Binding-site contacts:
Ligand atom O5 contacts residue ASN154 of chain 1.E at 2.4 Å (h-bond).
Ligand atom C6 contacts residue GLU150 of chain 1.E at 3.5 Å.
Ligand atom C8 contacts residue ALA147 of chain 1.E at 4.3 Å (hydrophobic).
Ligand atom C1 contacts residue THR156 of chain 1.E at 4.1 Å.
Ligand atom O5 contacts residue GLU150 of chain 1.E at 3.7 Å.
Ligand atom N2 contacts residue THR156 of chain 1.E at 4.3 Å.
Ligand atom C7 contacts residue ASN154 of chain 1.E at 3.2 Å.
Ligand atom O6 contacts residue GLU150 of chain 1.E at 3.9 Å.
Ligand atom C2 contacts residue ASN154 of chain 1.E at 2.4 Å.
Ligand atom C1 contacts residue ASN154 of chain 1.E at 1.4 Å.
Ligand atom C1 contacts residue GLU150 of chain 1.E at 4.1 Å.
Ligand atom O6 contacts residue ALA147 of chain 1.E at 3.5 Å (h-bond).
Ligand atom N2 contacts residue ASN154 of chain 1.E at 2.9 Å (h-bond).
Ligand atom O7 contacts residue ASN154 of chain 1.E at 3.2 Å (h-bond).
Ligand atom C8 contacts residue ASN154 of chain 1.E at 4.4 Å.
Ligand atom C3 contacts residue ASN154 of chain 1.E at 3.8 Å.
Ligand atom C4 contacts residue ASN154 of chain 1.E at 4.2 Å.
Ligand atom C5 contacts residue ASN154 of chain 1.E at 3.7 Å.

A small-molecule ligand and the protein it binds are described below.
Small molecule (SMILES): CC(=O)N[C@H]1[C@H](O[C@H]2[C@H](O)[C@@H](NC(C)=O)CO[C@@H]2CO)O[C@H](CO)[C@@H](O)[C@@H]1O

Sequence of chain 1.E:
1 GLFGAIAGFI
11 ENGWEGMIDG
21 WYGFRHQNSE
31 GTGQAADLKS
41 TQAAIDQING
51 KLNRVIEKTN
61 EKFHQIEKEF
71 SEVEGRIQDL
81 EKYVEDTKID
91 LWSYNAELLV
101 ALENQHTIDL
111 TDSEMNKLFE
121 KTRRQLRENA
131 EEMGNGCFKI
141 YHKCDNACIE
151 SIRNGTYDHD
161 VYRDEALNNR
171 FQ